A small-molecule ligand and the protein it binds are described below.
Small molecule (SMILES): O=C(Nc1n[nH]c2cc(-c3ccc(O)cc3)ccc12)c1ccccc1

Sequence of chain 1.B:
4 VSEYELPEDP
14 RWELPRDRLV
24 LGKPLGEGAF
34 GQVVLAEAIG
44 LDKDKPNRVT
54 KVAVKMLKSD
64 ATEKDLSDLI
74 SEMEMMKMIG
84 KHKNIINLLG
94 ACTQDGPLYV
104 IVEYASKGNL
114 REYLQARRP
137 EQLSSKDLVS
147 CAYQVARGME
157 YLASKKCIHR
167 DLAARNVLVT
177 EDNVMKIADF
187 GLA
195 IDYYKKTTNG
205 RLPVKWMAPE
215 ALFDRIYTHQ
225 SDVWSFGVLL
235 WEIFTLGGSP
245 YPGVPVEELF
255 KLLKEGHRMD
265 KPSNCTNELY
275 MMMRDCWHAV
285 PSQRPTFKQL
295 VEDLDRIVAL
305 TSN

Binding-site contacts:
Ligand atom C8 contacts residue GLU75 of chain 1.B at 3.2 Å.
Ligand atom N1 contacts residue ALA108 of chain 1.B at 2.6 Å (h-bond).
Ligand atom N3 contacts residue ALA108 of chain 1.B at 3.2 Å (h-bond).
Ligand atom C1 contacts residue LEU174 of chain 1.B at 3.7 Å (hydrophobic).
Ligand atom C8 contacts residue ASP185 of chain 1.B at 3.1 Å.
Ligand atom N2 contacts residue ALA108 of chain 1.B at 3.5 Å (h-bond).
Ligand atom N2 contacts residue GLU106 of chain 1.B at 2.7 Å (salt-bridge).
Ligand atom C7 contacts residue ALA56 of chain 1.B at 3.7 Å (hydrophobic).
Ligand atom C16 contacts residue GLY111 of chain 1.B at 3.8 Å.
Ligand atom C8 contacts residue LYS58 of chain 1.B at 3.5 Å.
Ligand atom C5 contacts residue ALA108 of chain 1.B at 3.7 Å (hydrophobic).
Ligand atom C10 contacts residue EDO1 of chain 1.P at 3.3 Å.
Ligand atom C9 contacts residue GLU75 of chain 1.B at 3.5 Å.
Ligand atom C5 contacts residue LEU174 of chain 1.B at 3.7 Å (hydrophobic).
Ligand atom N1 contacts residue TYR107 of chain 1.B at 3.3 Å.
Ligand atom C7 contacts residue LEU174 of chain 1.B at 3.3 Å (hydrophobic).
Ligand atom O1 contacts residue ASP185 of chain 1.B at 3.1 Å (salt-bridge).
Ligand atom O1 contacts residue LYS58 of chain 1.B at 2.6 Å (salt-bridge).
Ligand atom O1 contacts residue LEU188 of chain 1.B at 3.7 Å.
Ligand atom C4 contacts residue LEU174 of chain 1.B at 3.7 Å (hydrophobic).
Ligand atom N2 contacts residue LEU174 of chain 1.B at 3.6 Å.
Ligand atom C9 contacts residue EDO1 of chain 1.P at 3.1 Å.
Ligand atom C16 contacts residue SER109 of chain 1.B at 3.3 Å.
Ligand atom N2 contacts residue ALA56 of chain 1.B at 3.6 Å.
Ligand atom C12 contacts residue ASP185 of chain 1.B at 3.2 Å.
Ligand atom C9 contacts residue LYS58 of chain 1.B at 3.7 Å.
Ligand atom O1 contacts residue GLU75 of chain 1.B at 2.3 Å (salt-bridge).
Ligand atom C12 contacts residue SO41 of chain 1.O at 3.4 Å.
Ligand atom C7 contacts residue GLU106 of chain 1.B at 3.6 Å.
Ligand atom N1 contacts residue GLU106 of chain 1.B at 3.7 Å.
Ligand atom C4 contacts residue SO41 of chain 1.O at 3.7 Å.
Ligand atom C3 contacts residue SO41 of chain 1.O at 3.2 Å.
Ligand atom C13 contacts residue ASP185 of chain 1.B at 2.4 Å.
Ligand atom C17 contacts residue GLY111 of chain 1.B at 3.7 Å.
Ligand atom C17 contacts residue ALA108 of chain 1.B at 3.1 Å (hydrophobic).
Ligand atom C6 contacts residue LEU174 of chain 1.B at 3.3 Å (hydrophobic).
Ligand atom N2 contacts residue TYR107 of chain 1.B at 3.5 Å.
Ligand atom N3 contacts residue TYR107 of chain 1.B at 3.8 Å.
Ligand atom C2 contacts residue SO41 of chain 1.O at 3.7 Å.
Ligand atom C8 contacts residue EDO1 of chain 1.P at 3.5 Å.